This protein binds this small molecule.
Small molecule (SMILES): Clc1ccc(Nc2cnn[nH]2)cc1

Sequence of chain 1.A:
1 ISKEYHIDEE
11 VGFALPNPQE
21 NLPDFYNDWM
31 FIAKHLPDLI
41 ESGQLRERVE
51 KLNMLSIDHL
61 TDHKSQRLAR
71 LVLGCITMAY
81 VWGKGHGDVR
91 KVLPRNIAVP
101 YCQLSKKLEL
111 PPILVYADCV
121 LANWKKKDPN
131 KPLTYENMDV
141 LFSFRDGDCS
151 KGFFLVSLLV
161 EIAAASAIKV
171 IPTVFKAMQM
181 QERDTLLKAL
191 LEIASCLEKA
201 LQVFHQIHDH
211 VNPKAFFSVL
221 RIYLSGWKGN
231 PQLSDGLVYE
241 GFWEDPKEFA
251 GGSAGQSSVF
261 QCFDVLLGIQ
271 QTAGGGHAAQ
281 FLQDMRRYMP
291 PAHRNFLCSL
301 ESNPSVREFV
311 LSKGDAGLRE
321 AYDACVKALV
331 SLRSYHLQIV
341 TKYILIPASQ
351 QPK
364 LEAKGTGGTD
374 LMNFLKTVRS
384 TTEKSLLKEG

Binding-site contacts:
Ligand atom C5 contacts residue PHE153 of chain 1.A at 3.7 Å (hydrophobic).
Ligand atom C1 contacts residue GLY252 of chain 1.A at 3.4 Å.
Ligand atom C contacts residue ALA254 of chain 1.A at 3.9 Å (hydrophobic).
Ligand atom C7 contacts residue SER157 of chain 1.A at 4.0 Å.
Ligand atom N contacts residue PHE153 of chain 1.A at 3.4 Å.
Ligand atom C3 contacts residue VAL120 of chain 1.A at 3.8 Å (hydrophobic).
Ligand atom C4 contacts residue PHE153 of chain 1.A at 3.5 Å (hydrophobic).
Ligand atom C2 contacts residue CYS119 of chain 1.A at 3.9 Å (hydrophobic).
Ligand atom C contacts residue GLY252 of chain 1.A at 3.8 Å.
Ligand atom C contacts residue TYR116 of chain 1.A at 3.5 Å (hydrophobic).
Ligand atom C3 contacts residue CYS119 of chain 1.A at 3.7 Å (hydrophobic).
Ligand atom C contacts residue SER253 of chain 1.A at 3.5 Å.
Ligand atom N3 contacts residue ALA1 of chain 1.D at 3.4 Å.
Ligand atom N3 contacts residue PHE153 of chain 1.A at 3.9 Å.
Ligand atom N2 contacts residue SER253 of chain 1.A at 3.9 Å.
Ligand atom CL contacts residue VAL115 of chain 1.A at 3.8 Å.
Ligand atom C6 contacts residue ALA254 of chain 1.A at 3.5 Å (hydrophobic).
Ligand atom C4 contacts residue VAL120 of chain 1.A at 3.4 Å (hydrophobic).
Ligand atom C4 contacts residue PHE154 of chain 1.A at 3.8 Å (hydrophobic).
Ligand atom N2 contacts residue ALA1 of chain 1.D at 3.0 Å (h-bond).
Ligand atom CL contacts residue TYR116 of chain 1.A at 4.0 Å.
Ligand atom N1 contacts residue ALA254 of chain 1.A at 3.5 Å.
Ligand atom N3 contacts residue SER253 of chain 1.A at 3.4 Å.
Ligand atom N contacts residue TYR116 of chain 1.A at 3.9 Å.
Ligand atom C3 contacts residue PHE154 of chain 1.A at 3.6 Å (hydrophobic).
Ligand atom N contacts residue SER157 of chain 1.A at 3.6 Å (h-bond).
Ligand atom C5 contacts residue TYR116 of chain 1.A at 3.7 Å (hydrophobic).
Ligand atom C1 contacts residue SER253 of chain 1.A at 3.4 Å.
Ligand atom CL contacts residue CYS119 of chain 1.A at 3.3 Å.
Ligand atom C6 contacts residue PHE153 of chain 1.A at 3.4 Å (hydrophobic).
Ligand atom CL contacts residue LEU224 of chain 1.A at 3.9 Å.
Ligand atom C7 contacts residue HEM1 of chain 1.E at 3.1 Å.
Ligand atom C7 contacts residue ALA254 of chain 1.A at 3.4 Å (hydrophobic).
Ligand atom CL contacts residue LEU114 of chain 1.A at 3.9 Å.
Ligand atom N1 contacts residue HEM1 of chain 1.E at 2.2 Å.
Ligand atom N2 contacts residue ALA254 of chain 1.A at 3.2 Å (h-bond).
Ligand atom N2 contacts residue HEM1 of chain 1.E at 3.0 Å.
Ligand atom N3 contacts residue ALA254 of chain 1.A at 3.1 Å (h-bond).
Ligand atom C7 contacts residue PHE153 of chain 1.A at 3.8 Å (hydrophobic).
Ligand atom C1 contacts residue TYR116 of chain 1.A at 3.9 Å (hydrophobic).